Sequence of chain 1.A:
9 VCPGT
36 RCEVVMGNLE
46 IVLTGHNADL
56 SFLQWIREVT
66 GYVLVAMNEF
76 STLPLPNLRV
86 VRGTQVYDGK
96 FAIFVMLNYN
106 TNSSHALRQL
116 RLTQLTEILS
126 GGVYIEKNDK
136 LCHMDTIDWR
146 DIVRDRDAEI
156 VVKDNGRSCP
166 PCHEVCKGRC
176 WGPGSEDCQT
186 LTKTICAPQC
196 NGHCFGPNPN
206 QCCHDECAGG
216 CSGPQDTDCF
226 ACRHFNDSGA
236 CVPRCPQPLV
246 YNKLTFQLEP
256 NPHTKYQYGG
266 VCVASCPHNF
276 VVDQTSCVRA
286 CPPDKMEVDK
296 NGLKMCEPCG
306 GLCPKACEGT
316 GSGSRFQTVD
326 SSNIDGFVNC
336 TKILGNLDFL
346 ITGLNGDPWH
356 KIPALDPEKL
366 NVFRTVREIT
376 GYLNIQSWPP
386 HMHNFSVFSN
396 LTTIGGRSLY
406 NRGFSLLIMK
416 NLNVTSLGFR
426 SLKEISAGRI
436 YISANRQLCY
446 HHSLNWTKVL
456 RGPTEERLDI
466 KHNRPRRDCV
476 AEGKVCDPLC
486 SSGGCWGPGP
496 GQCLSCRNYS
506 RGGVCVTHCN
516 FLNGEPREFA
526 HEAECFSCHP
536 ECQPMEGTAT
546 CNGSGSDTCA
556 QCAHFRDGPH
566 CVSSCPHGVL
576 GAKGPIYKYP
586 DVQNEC

Binding-site contacts:
Ligand atom C1 contacts residue LEU417 of chain 1.A at 4.4 Å (hydrophobic).
Ligand atom N2 contacts residue ASN418 of chain 1.A at 3.1 Å (h-bond).
Ligand atom O5 contacts residue ASN418 of chain 1.A at 4.1 Å.
Ligand atom O7 contacts residue ASN418 of chain 1.A at 3.4 Å (h-bond).
Ligand atom N2 contacts residue PRO385 of chain 1.A at 4.2 Å.
Ligand atom O6 contacts residue LEU417 of chain 1.A at 4.3 Å.
Ligand atom C1 contacts residue ASN418 of chain 1.A at 3.2 Å.
Ligand atom O5 contacts residue LEU417 of chain 1.A at 3.9 Å.
Ligand atom O7 contacts residue HIS388 of chain 1.A at 4.2 Å.
Ligand atom C8 contacts residue PRO385 of chain 1.A at 3.3 Å (hydrophobic).
Ligand atom C8 contacts residue HIS386 of chain 1.A at 3.7 Å.
Ligand atom C8 contacts residue ASN418 of chain 1.A at 3.8 Å.
Ligand atom C2 contacts residue ASN418 of chain 1.A at 3.4 Å.
Ligand atom C7 contacts residue PRO385 of chain 1.A at 3.7 Å (hydrophobic).
Ligand atom C7 contacts residue ASN418 of chain 1.A at 3.1 Å.
Ligand atom O7 contacts residue PRO385 of chain 1.A at 4.1 Å.

The protein below binds the small molecule below.
Small molecule (SMILES): CC(=O)N[C@@H]1[C@@H](O)[C@H](O)[C@@H](CO)O[C@H]1O